Binding-site contacts:
Ligand atom C4 contacts residue PRO89 of chain 1.B at 3.7 Å (hydrophobic).
Ligand atom N17 contacts residue MET196 of chain 1.B at 3.8 Å.
Ligand atom C8 contacts residue GLU13 of chain 1.B at 3.8 Å.
Ligand atom O5 contacts residue THR174 of chain 1.B at 3.9 Å.
Ligand atom N17 contacts residue TYR220 of chain 1.B at 3.7 Å.
Ligand atom O1 contacts residue TYR61 of chain 1.B at 3.9 Å.
Ligand atom C contacts residue GLU13 of chain 1.B at 3.8 Å.
Ligand atom C3 contacts residue TYR61 of chain 1.B at 3.6 Å (hydrophobic).
Ligand atom C2 contacts residue PRO89 of chain 1.B at 3.8 Å (hydrophobic).
Ligand atom C4 contacts residue TYR61 of chain 1.B at 3.4 Å (hydrophobic).
Ligand atom C1 contacts residue TYR61 of chain 1.B at 3.6 Å (hydrophobic).
Ligand atom O5 contacts residue GLU193 of chain 1.B at 3.1 Å (salt-bridge).
Ligand atom N2 contacts residue TYR61 of chain 1.B at 3.3 Å.
Ligand atom N2 contacts residue THR91 of chain 1.B at 3.4 Å (h-bond).
Ligand atom N3 contacts residue GLU193 of chain 1.B at 3.9 Å.
Ligand atom O2 contacts residue THR91 of chain 1.B at 3.0 Å (h-bond).
Ligand atom C6 contacts residue TYR220 of chain 1.B at 3.7 Å (hydrophobic).
Ligand atom N1 contacts residue TYR61 of chain 1.B at 3.7 Å.
Ligand atom O2 contacts residue LEU90 of chain 1.B at 3.8 Å.
Ligand atom C8 contacts residue TYR220 of chain 1.B at 3.9 Å (hydrophobic).
Ligand atom O3 contacts residue THR174 of chain 1.B at 2.6 Å (h-bond).
Ligand atom C contacts residue TYR220 of chain 1.B at 3.6 Å (hydrophobic).
Ligand atom C contacts residue TYR61 of chain 1.B at 3.9 Å (hydrophobic).
Ligand atom C8 contacts residue GLU193 of chain 1.B at 3.8 Å.
Ligand atom N2 contacts residue PRO89 of chain 1.B at 2.9 Å (h-bond).
Ligand atom N3 contacts residue THR174 of chain 1.B at 3.6 Å.
Ligand atom O2 contacts residue ARG96 of chain 1.B at 2.9 Å (salt-bridge).
Ligand atom C2 contacts residue THR91 of chain 1.B at 3.4 Å.
Ligand atom C6 contacts residue TYR61 of chain 1.B at 3.2 Å (hydrophobic).
Ligand atom O3 contacts residue GLU13 of chain 1.B at 3.4 Å (salt-bridge).
Ligand atom O2 contacts residue TYR61 of chain 1.B at 3.4 Å.
Ligand atom C8 contacts residue TYR61 of chain 1.B at 3.6 Å (hydrophobic).
Ligand atom C7 contacts residue GLU13 of chain 1.B at 3.9 Å.
Ligand atom C2 contacts residue ARG96 of chain 1.B at 4.0 Å.
Ligand atom N17 contacts residue TYR16 of chain 1.B at 3.9 Å.
Ligand atom C2 contacts residue TYR61 of chain 1.B at 3.4 Å (hydrophobic).
Ligand atom C6 contacts residue PRO89 of chain 1.B at 3.6 Å (hydrophobic).
Ligand atom O2 contacts residue PRO89 of chain 1.B at 3.8 Å.
Ligand atom O1 contacts residue ARG96 of chain 1.B at 3.1 Å (salt-bridge).
Ligand atom C7 contacts residue GLU193 of chain 1.B at 3.7 Å.

Sequence of chain 1.B:
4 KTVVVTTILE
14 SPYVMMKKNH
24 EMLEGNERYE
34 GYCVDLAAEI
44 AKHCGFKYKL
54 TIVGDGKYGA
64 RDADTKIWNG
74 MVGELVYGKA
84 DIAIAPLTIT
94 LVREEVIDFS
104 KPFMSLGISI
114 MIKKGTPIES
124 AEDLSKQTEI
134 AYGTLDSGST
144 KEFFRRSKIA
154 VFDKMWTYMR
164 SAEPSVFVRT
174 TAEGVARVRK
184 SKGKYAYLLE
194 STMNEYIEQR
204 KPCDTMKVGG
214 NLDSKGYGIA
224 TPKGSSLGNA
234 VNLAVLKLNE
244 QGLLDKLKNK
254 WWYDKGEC

A small-molecule ligand and the protein it binds are described below.
Small molecule (SMILES): N#Cc1cc2c(cc1[N+](=O)[O-])=NC(=O)C(=O)N=2